The small molecule below binds the protein below.
Small molecule (SMILES): Nc1ncnc2c1ncn2[C@@H]1O[C@H](COP(=O)(O)OP(=O)(O)OP(O)(O)=S)[C@@H](O)[C@H]1O

Binding-site contacts:
Ligand atom O1A contacts residue THR65 of chain 1.C at 3.4 Å.
Ligand atom S1G contacts residue LYS64 of chain 1.C at 3.6 Å (salt-bridge).
Ligand atom C8 contacts residue GLY63 of chain 1.C at 3.5 Å.
Ligand atom O1B contacts residue SER62 of chain 1.C at 3.2 Å (h-bond).
Ligand atom O2G contacts residue THR65 of chain 1.C at 3.5 Å (h-bond).
Ligand atom O1A contacts residue ARG309 of chain 1.C at 2.7 Å (salt-bridge).
Ligand atom O3G contacts residue ARG246 of chain 1.D at 2.6 Å (salt-bridge).
Ligand atom C8 contacts residue GLY61 of chain 1.C at 3.4 Å.
Ligand atom N7 contacts residue GLY63 of chain 1.C at 3.1 Å (h-bond).
Ligand atom C4 contacts residue LEU66 of chain 1.C at 3.7 Å (hydrophobic).
Ligand atom C2 contacts residue ILE264 of chain 1.C at 3.4 Å (hydrophobic).
Ligand atom O2A contacts residue LEU66 of chain 1.C at 2.6 Å (h-bond).
Ligand atom O3A contacts residue SER62 of chain 1.C at 3.7 Å.
Ligand atom N7 contacts residue GLY61 of chain 1.C at 3.6 Å.
Ligand atom PG contacts residue LYS64 of chain 1.C at 3.6 Å.
Ligand atom O3A contacts residue GLY63 of chain 1.C at 3.4 Å (h-bond).
Ligand atom PB contacts residue ARG309 of chain 1.C at 3.4 Å.
Ligand atom O1B contacts residue GLY63 of chain 1.C at 3.7 Å.
Ligand atom O3A contacts residue ARG309 of chain 1.C at 3.0 Å (salt-bridge).
Ligand atom PA contacts residue ARG309 of chain 1.C at 3.3 Å.
Ligand atom O3A contacts residue GLY61 of chain 1.C at 3.5 Å.
Ligand atom C5' contacts residue ARG309 of chain 1.C at 3.4 Å.
Ligand atom O2B contacts residue THR65 of chain 1.C at 2.6 Å (h-bond).
Ligand atom O2G contacts residue LYS64 of chain 1.C at 2.6 Å (salt-bridge).
Ligand atom O2A contacts residue THR65 of chain 1.C at 2.7 Å (h-bond).
Ligand atom O1B contacts residue PRO59 of chain 1.C at 3.6 Å (h-bond).
Ligand atom O2A contacts residue LYS64 of chain 1.C at 3.1 Å (salt-bridge).
Ligand atom O1B contacts residue GLY61 of chain 1.C at 3.2 Å (h-bond).
Ligand atom N6 contacts residue ILE18 of chain 1.C at 2.9 Å (h-bond).
Ligand atom N6 contacts residue VAL17 of chain 1.C at 3.6 Å.
Ligand atom O5' contacts residue ARG309 of chain 1.C at 3.7 Å.
Ligand atom O3' contacts residue GLU48 of chain 1.D at 3.4 Å (salt-bridge).
Ligand atom C1' contacts residue ALA308 of chain 1.C at 3.6 Å (hydrophobic).
Ligand atom O2A contacts residue GLY63 of chain 1.C at 3.1 Å.
Ligand atom O1B contacts residue LYS64 of chain 1.C at 3.0 Å (salt-bridge).
Ligand atom N7 contacts residue SER62 of chain 1.C at 3.1 Å (h-bond).
Ligand atom N1 contacts residue ILE18 of chain 1.C at 3.5 Å (h-bond).
Ligand atom O2B contacts residue LYS64 of chain 1.C at 3.2 Å (salt-bridge).
Ligand atom N3 contacts residue ILE264 of chain 1.C at 3.5 Å.
Ligand atom O3B contacts residue ARG309 of chain 1.C at 2.5 Å (salt-bridge).

Sequence of chain 1.D:
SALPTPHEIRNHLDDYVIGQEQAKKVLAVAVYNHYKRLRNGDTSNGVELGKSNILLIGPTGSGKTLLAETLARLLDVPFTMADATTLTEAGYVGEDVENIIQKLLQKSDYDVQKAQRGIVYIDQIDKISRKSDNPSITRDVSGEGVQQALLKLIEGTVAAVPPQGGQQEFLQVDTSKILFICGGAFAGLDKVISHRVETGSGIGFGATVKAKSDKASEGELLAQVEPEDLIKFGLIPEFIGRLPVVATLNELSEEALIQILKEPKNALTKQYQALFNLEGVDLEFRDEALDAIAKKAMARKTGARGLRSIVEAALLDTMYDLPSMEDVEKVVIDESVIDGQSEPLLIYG

Sequence of chain 1.C:
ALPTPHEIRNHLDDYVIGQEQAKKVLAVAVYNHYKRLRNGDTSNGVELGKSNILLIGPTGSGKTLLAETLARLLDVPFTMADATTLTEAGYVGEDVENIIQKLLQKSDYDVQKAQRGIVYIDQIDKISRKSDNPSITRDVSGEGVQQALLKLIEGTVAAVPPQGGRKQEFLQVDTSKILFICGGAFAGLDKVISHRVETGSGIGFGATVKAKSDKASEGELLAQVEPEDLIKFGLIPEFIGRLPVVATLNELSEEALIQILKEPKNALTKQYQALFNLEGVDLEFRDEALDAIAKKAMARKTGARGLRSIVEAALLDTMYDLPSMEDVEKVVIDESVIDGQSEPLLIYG